Binding-site contacts:
Ligand atom C1' contacts residue ARG12 of chain 21.D at 3.9 Å.
Ligand atom O5' contacts residue ARG12 of chain 21.D at 4.1 Å.
Ligand atom O2 contacts residue ARG12 of chain 21.D at 3.6 Å.
Ligand atom C5' contacts residue LYS131 of chain 25.C at 4.2 Å.
Ligand atom P contacts residue TRP75 of chain 25.C at 4.3 Å.
Ligand atom C4' contacts residue ARG12 of chain 21.D at 3.6 Å.
Ligand atom O2' contacts residue ASP11 of chain 21.D at 3.5 Å.
Ligand atom O3' contacts residue THR13 of chain 21.D at 4.4 Å.
Ligand atom OP1 contacts residue VAL14 of chain 21.D at 3.4 Å.
Ligand atom O5' contacts residue TYR111 of chain 21.D at 4.4 Å.
Ligand atom OP2 contacts residue SER73 of chain 25.C at 4.0 Å.
Ligand atom P contacts residue TYR111 of chain 21.D at 4.5 Å.
Ligand atom C5' contacts residue ARG12 of chain 21.D at 4.3 Å.
Ligand atom O4' contacts residue ARG12 of chain 21.D at 4.0 Å.
Ligand atom OP1 contacts residue THR176 of chain 25.C at 3.4 Å (h-bond).
Ligand atom OP1 contacts residue TRP75 of chain 25.C at 3.9 Å.
Ligand atom O5' contacts residue LYS131 of chain 25.C at 3.3 Å.
Ligand atom O2' contacts residue VAL14 of chain 21.D at 4.3 Å.
Ligand atom O2' contacts residue TYR111 of chain 21.D at 4.3 Å.
Ligand atom C4' contacts residue TRP75 of chain 25.C at 4.5 Å (hydrophobic).
Ligand atom P contacts residue SER73 of chain 25.C at 4.1 Å.
Ligand atom O2' contacts residue ARG12 of chain 21.D at 3.6 Å.
Ligand atom C2 contacts residue ARG12 of chain 21.D at 4.5 Å.
Ligand atom O2' contacts residue THR13 of chain 21.D at 3.7 Å.
Ligand atom OP1 contacts residue SER73 of chain 25.C at 3.2 Å (h-bond).
Ligand atom OP1 contacts residue TYR111 of chain 21.D at 3.6 Å (h-bond).
Ligand atom O3' contacts residue TRP75 of chain 25.C at 3.6 Å.

Sequence of chain 25.C:
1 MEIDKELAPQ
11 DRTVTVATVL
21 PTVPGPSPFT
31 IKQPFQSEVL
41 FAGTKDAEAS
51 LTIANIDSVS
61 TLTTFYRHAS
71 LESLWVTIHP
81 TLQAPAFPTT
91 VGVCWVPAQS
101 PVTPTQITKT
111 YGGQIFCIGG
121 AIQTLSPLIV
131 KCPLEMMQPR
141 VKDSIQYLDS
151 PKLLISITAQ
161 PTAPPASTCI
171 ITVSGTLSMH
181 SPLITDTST

Sequence of chain 21.D:
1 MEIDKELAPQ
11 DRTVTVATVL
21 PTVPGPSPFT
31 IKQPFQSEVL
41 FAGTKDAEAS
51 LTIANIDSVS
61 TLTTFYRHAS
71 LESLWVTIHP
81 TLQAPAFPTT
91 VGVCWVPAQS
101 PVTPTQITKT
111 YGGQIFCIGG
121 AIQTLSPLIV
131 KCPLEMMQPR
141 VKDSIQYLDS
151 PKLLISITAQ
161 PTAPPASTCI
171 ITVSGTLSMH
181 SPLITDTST

This small molecule binds to this protein.
Small molecule (SMILES): Nc1ccn([C@@H]2O[C@H](CO[P](=O)(O)O[C@H]3[C@@H](O)[C@H](n4ccc(N)nc4=O)O[C@@H]3CO[P](=O)(O)O[C@H]3[C@@H](O)[C@H](n4ccc(N)nc4=O)O[C@@H]3CO)[C@@H](O)[C@H]2O)c(=O)n1